Binding-site contacts:
Ligand atom C5 contacts residue ASN120 of chain 1.A at 3.6 Å.
Ligand atom O6 contacts residue THR310 of chain 3.A at 3.5 Å (h-bond).
Ligand atom O5 contacts residue GLY374 of chain 3.A at 3.3 Å.
Ligand atom C7 contacts residue ASN120 of chain 1.A at 3.4 Å.
Ligand atom C4 contacts residue GLU294 of chain 3.A at 3.5 Å.
Ligand atom O5 contacts residue GLN375 of chain 3.A at 3.3 Å (h-bond).
Ligand atom C6 contacts residue THR310 of chain 3.A at 3.6 Å.
Ligand atom C3 contacts residue GLY312 of chain 3.A at 3.3 Å.
Ligand atom O6 contacts residue ILE285 of chain 3.A at 2.7 Å (h-bond).
Ligand atom O2 contacts residue GLY312 of chain 3.A at 3.1 Å.
Ligand atom O6 contacts residue GLN375 of chain 3.A at 3.2 Å.
Ligand atom C1 contacts residue ASN120 of chain 1.A at 1.4 Å.
Ligand atom O7 contacts residue ASN120 of chain 1.A at 3.5 Å (h-bond).
Ligand atom O6 contacts residue LYS308 of chain 3.A at 3.3 Å (salt-bridge).
Ligand atom O3 contacts residue ASP250 of chain 3.A at 2.9 Å (salt-bridge).
Ligand atom O3 contacts residue ASN249 of chain 3.A at 2.7 Å (h-bond).
Ligand atom C6 contacts residue PRO309 of chain 3.A at 3.2 Å (hydrophobic).
Ligand atom O3 contacts residue LEU296 of chain 3.A at 3.6 Å.
Ligand atom O4 contacts residue ARG247 of chain 3.A at 3.2 Å (salt-bridge).
Ligand atom C2 contacts residue ASN120 of chain 1.A at 2.4 Å.
Ligand atom C6 contacts residue LEU373 of chain 3.A at 3.4 Å (hydrophobic).
Ligand atom O2 contacts residue LEU296 of chain 3.A at 3.4 Å.
Ligand atom O5 contacts residue GLY312 of chain 3.A at 3.6 Å (h-bond).
Ligand atom O3 contacts residue GLY312 of chain 3.A at 3.0 Å (h-bond).
Ligand atom O3 contacts residue GLU294 of chain 3.A at 2.6 Å (salt-bridge).
Ligand atom O2 contacts residue ASN249 of chain 3.A at 3.1 Å (h-bond).
Ligand atom C6 contacts residue ILE285 of chain 3.A at 3.5 Å (hydrophobic).
Ligand atom N2 contacts residue ASN120 of chain 1.A at 2.9 Å (h-bond).
Ligand atom O4 contacts residue GLU294 of chain 3.A at 2.8 Å (salt-bridge).
Ligand atom O4 contacts residue ARG283 of chain 3.A at 3.7 Å.
Ligand atom O3 contacts residue GLN311 of chain 3.A at 3.4 Å.
Ligand atom O3 contacts residue ARG283 of chain 3.A at 3.0 Å (salt-bridge).
Ligand atom O5 contacts residue ASP250 of chain 3.A at 3.5 Å (salt-bridge).
Ligand atom C5 contacts residue ARG283 of chain 3.A at 3.7 Å.
Ligand atom C3 contacts residue GLU294 of chain 3.A at 3.3 Å.
Ligand atom O6 contacts residue ASP250 of chain 3.A at 2.7 Å (salt-bridge).
Ligand atom O4 contacts residue ILE287 of chain 3.A at 3.4 Å.
Ligand atom O5 contacts residue ARG283 of chain 3.A at 3.4 Å (salt-bridge).
Ligand atom O5 contacts residue ASN120 of chain 1.A at 2.3 Å (h-bond).
Ligand atom N2 contacts residue ARG140 of chain 1.A at 3.6 Å.

Sequence of chain 3.A:
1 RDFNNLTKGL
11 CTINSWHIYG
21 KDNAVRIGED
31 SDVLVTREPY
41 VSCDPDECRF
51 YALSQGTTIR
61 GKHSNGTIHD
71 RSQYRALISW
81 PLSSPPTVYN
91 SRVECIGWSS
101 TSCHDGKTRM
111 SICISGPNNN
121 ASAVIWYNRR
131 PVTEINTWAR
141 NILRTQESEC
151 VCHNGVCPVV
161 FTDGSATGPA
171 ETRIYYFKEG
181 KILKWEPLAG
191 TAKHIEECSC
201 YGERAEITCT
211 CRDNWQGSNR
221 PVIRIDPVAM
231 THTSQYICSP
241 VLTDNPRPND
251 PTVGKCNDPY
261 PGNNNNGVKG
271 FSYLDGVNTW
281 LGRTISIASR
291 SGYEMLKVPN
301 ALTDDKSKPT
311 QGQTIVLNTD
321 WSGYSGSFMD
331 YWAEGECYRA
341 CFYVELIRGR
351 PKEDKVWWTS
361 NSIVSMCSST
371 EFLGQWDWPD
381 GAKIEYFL

A protein and the small-molecule ligand that binds it are described below.
Small molecule (SMILES): CC(=O)N[C@H]1[C@H](O[C@H]2[C@H](O)[C@@H](NC(C)=O)CO[C@@H]2CO)O[C@H](CO)[C@@H](O[C@@H]2O[C@H](CO[C@H]3O[C@H](CO)[C@@H](O)[C@H](O[C@H]4O[C@H](CO)[C@@H](O)[C@H](O)[C@@H]4O)[C@@H]3O)[C@@H](O)[C@H](O[C@H]3O[C@H](CO)[C@@H](O)[C@H](O)[C@@H]3O[C@H]3O[C@H](CO)[C@@H](O)[C@H](O)[C@@H]3O[C@H]3O[C@H](CO)[C@@H](O)[C@H](O)[C@@H]3O)[C@@H]2O)[C@@H]1O

Sequence of chain 1.A:
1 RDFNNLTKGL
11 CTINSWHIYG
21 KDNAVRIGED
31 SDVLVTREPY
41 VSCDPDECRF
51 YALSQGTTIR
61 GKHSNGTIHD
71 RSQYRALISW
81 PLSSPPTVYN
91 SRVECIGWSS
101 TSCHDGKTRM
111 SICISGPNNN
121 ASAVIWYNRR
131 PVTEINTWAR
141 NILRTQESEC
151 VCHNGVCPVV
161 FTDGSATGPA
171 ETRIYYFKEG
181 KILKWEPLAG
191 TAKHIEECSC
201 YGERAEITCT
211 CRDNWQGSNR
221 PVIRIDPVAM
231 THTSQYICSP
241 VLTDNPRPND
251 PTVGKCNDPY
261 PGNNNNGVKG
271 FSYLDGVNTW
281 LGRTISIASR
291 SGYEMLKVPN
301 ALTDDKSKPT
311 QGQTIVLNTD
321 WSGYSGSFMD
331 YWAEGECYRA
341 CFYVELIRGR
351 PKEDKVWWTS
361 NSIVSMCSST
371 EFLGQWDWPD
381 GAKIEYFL